Binding-site contacts:
Ligand atom C7 contacts residue ASN107 of chain 1.B at 3.5 Å.
Ligand atom C4 contacts residue ASN107 of chain 1.B at 4.4 Å.
Ligand atom C8 contacts residue GLU110 of chain 1.B at 3.6 Å.
Ligand atom C8 contacts residue SER109 of chain 1.B at 3.5 Å.
Ligand atom C2 contacts residue ASN107 of chain 1.B at 2.5 Å.
Ligand atom C7 contacts residue SER109 of chain 1.B at 3.8 Å.
Ligand atom C7 contacts residue GLU110 of chain 1.B at 3.9 Å.
Ligand atom O7 contacts residue SER109 of chain 1.B at 3.8 Å.
Ligand atom C3 contacts residue ASN107 of chain 1.B at 3.9 Å.
Ligand atom C1 contacts residue GLU110 of chain 1.B at 3.5 Å.
Ligand atom N2 contacts residue ASN107 of chain 1.B at 2.9 Å (h-bond).
Ligand atom O7 contacts residue ASN107 of chain 1.B at 3.9 Å.
Ligand atom C5 contacts residue ASN107 of chain 1.B at 3.8 Å.
Ligand atom C3 contacts residue GLU110 of chain 1.B at 4.2 Å.
Ligand atom C2 contacts residue GLU110 of chain 1.B at 3.8 Å.
Ligand atom O5 contacts residue ASN107 of chain 1.B at 2.5 Å (h-bond).
Ligand atom C1 contacts residue ASN107 of chain 1.B at 1.5 Å.
Ligand atom N2 contacts residue GLU110 of chain 1.B at 3.0 Å (salt-bridge).

A protein and the small-molecule ligand that binds it are described below.
Small molecule (SMILES): CC(=O)N[C@@H]1[C@@H](O)[C@H](O)[C@@H](CO)O[C@H]1O

Sequence of chain 1.B:
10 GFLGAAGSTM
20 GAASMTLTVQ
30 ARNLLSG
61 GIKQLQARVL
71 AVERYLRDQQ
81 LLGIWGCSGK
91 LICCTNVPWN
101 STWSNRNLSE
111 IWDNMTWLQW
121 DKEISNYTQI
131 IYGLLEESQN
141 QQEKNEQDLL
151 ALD